Binding-site contacts:
Ligand atom N39 contacts residue HEM1 of chain 1.B at 2.1 Å.
Ligand atom C18 contacts residue SER508 of chain 1.A at 3.3 Å.
Ligand atom C18 contacts residue HIS381 of chain 1.A at 3.8 Å.
Ligand atom C13 contacts residue PRO238 of chain 1.A at 3.6 Å (hydrophobic).
Ligand atom C40 contacts residue HEM1 of chain 1.B at 3.1 Å.
Ligand atom C25 contacts residue LEU380 of chain 1.A at 3.7 Å (hydrophobic).
Ligand atom C19 contacts residue MET509 of chain 1.A at 3.5 Å (hydrophobic).
Ligand atom C32 contacts residue HIS140 of chain 1.A at 3.4 Å.
Ligand atom C24 contacts residue MET509 of chain 1.A at 3.4 Å (hydrophobic).
Ligand atom C44 contacts residue PHE134 of chain 1.A at 3.7 Å (hydrophobic).
Ligand atom C19 contacts residue SER508 of chain 1.A at 3.6 Å.
Ligand atom C30 contacts residue TYR126 of chain 1.A at 3.6 Å (hydrophobic).
Ligand atom C09 contacts residue ALA69 of chain 1.A at 3.1 Å (hydrophobic).
Ligand atom C28 contacts residue SER382 of chain 1.A at 3.2 Å.
Ligand atom C16 contacts residue TYR72 of chain 1.A at 3.5 Å (hydrophobic).
Ligand atom C40 contacts residue GLY314 of chain 1.A at 3.5 Å.
Ligand atom O07 contacts residue THR507 of chain 1.A at 3.4 Å.
Ligand atom C40 contacts residue THR318 of chain 1.A at 3.7 Å.
Ligand atom C12 contacts residue THR507 of chain 1.A at 3.8 Å.
Ligand atom C44 contacts residue GLY310 of chain 1.A at 3.4 Å.
Ligand atom C13 contacts residue THR507 of chain 1.A at 3.7 Å.
Ligand atom C27 contacts residue SER382 of chain 1.A at 3.9 Å.
Ligand atom C47 contacts residue HEM1 of chain 1.B at 3.8 Å.
Ligand atom C21 contacts residue PHE384 of chain 1.A at 3.6 Å (hydrophobic).
Ligand atom N10 contacts residue ALA69 of chain 1.A at 2.9 Å (h-bond).
Ligand atom CL9 contacts residue PHE236 of chain 1.A at 3.4 Å.
Ligand atom CL9 contacts residue PHE134 of chain 1.A at 3.5 Å.
Ligand atom N41 contacts residue GLY314 of chain 1.A at 3.2 Å.
Ligand atom C46 contacts residue HEM1 of chain 1.B at 3.4 Å.
Ligand atom CL9 contacts residue GLY314 of chain 1.A at 3.7 Å.
Ligand atom C09 contacts residue GLY73 of chain 1.A at 3.8 Å.
Ligand atom CL8 contacts residue VAL311 of chain 1.A at 3.7 Å.
Ligand atom CL8 contacts residue ILE139 of chain 1.A at 3.7 Å.
Ligand atom C25 contacts residue LEU129 of chain 1.A at 3.7 Å (hydrophobic).
Ligand atom N08 contacts residue GLY73 of chain 1.A at 3.7 Å.
Ligand atom N41 contacts residue THR318 of chain 1.A at 3.9 Å.
Ligand atom CL8 contacts residue GLY310 of chain 1.A at 3.5 Å.
Ligand atom C27 contacts residue TYR126 of chain 1.A at 3.7 Å (hydrophobic).
Ligand atom C15 contacts residue TYR72 of chain 1.A at 3.5 Å (hydrophobic).
Ligand atom C38 contacts residue HEM1 of chain 1.B at 3.0 Å.

This protein binds this small molecule.
Small molecule (SMILES): CC[C@@H](C)n1ncn(-c2ccc(N3CCN(c4ccc(OC[C@H]5CO[C@](Cn6cncn6)(c6ccc(Cl)cc6Cl)O5)cc4)CC3)cc2)c1=O

Sequence of chain 1.A:
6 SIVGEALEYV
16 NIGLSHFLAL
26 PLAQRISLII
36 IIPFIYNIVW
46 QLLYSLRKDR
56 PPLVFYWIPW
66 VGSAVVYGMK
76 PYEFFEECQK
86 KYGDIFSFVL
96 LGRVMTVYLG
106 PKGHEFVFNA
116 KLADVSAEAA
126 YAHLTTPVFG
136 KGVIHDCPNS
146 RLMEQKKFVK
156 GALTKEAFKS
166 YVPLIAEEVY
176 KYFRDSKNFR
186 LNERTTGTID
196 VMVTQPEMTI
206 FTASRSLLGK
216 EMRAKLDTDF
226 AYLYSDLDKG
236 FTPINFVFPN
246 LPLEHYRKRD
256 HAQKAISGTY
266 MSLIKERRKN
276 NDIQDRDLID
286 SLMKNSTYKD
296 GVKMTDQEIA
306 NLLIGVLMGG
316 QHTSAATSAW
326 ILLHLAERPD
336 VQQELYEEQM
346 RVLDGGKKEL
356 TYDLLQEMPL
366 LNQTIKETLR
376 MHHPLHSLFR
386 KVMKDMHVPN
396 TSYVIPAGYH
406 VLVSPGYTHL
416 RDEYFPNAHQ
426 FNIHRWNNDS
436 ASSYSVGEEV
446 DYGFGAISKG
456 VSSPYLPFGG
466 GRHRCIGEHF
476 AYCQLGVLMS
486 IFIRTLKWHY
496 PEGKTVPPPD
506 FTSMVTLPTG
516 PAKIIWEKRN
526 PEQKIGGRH